Sequence of chain 1.B:
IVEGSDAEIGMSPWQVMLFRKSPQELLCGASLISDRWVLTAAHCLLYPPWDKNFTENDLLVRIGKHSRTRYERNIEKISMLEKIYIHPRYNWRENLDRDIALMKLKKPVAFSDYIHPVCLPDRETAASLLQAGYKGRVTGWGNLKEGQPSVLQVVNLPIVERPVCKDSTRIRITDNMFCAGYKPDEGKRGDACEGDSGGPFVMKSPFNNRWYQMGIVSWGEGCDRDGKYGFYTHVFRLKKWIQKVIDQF

A small-molecule ligand and the protein it binds are described below.
Small molecule (SMILES): NCCCC[C@H](N)C(=O)N[C@@H](Cc1ccc(O)cc1)C(=O)N[C@@H](CCC(=O)O)C(=O)N1C=CC[C@H]1C(=O)N[C@H](C=O)Cc1ccccc1

Binding-site contacts:
Ligand atom CZ contacts residue ARG68 of chain 1.B at 3.7 Å.
Ligand atom O contacts residue TYR71 of chain 1.B at 3.8 Å.
Ligand atom CB contacts residue THR69 of chain 1.B at 3.7 Å.
Ligand atom CA contacts residue TYR71 of chain 1.B at 3.8 Å (hydrophobic).
Ligand atom CZ contacts residue GLN24 of chain 1.B at 3.6 Å.
Ligand atom CD contacts residue THR69 of chain 1.B at 3.6 Å.
Ligand atom CD1 contacts residue TYR71 of chain 1.B at 4.0 Å (hydrophobic).
Ligand atom N contacts residue THR69 of chain 1.B at 2.9 Å (h-bond).
Ligand atom OE1 contacts residue ARG70 of chain 1.B at 3.4 Å.
Ligand atom OH contacts residue GLN156 of chain 1.B at 4.0 Å.
Ligand atom CD contacts residue TYR71 of chain 1.B at 3.3 Å (hydrophobic).
Ligand atom CE1 contacts residue PHE19 of chain 1.B at 3.7 Å (hydrophobic).
Ligand atom CB contacts residue THR69 of chain 1.B at 3.9 Å.
Ligand atom CZ contacts residue ARG62 of chain 1.B at 3.4 Å.
Ligand atom CE1 contacts residue GLN24 of chain 1.B at 3.9 Å.
Ligand atom OH contacts residue LEU26 of chain 1.B at 3.5 Å.
Ligand atom CD2 contacts residue ILE78 of chain 1.B at 3.9 Å (hydrophobic).
Ligand atom CA contacts residue THR69 of chain 1.B at 3.9 Å.
Ligand atom C contacts residue THR69 of chain 1.B at 3.6 Å.
Ligand atom CD contacts residue ARG68 of chain 1.B at 3.7 Å.
Ligand atom CA contacts residue THR69 of chain 1.B at 3.5 Å.
Ligand atom CZ contacts residue PHE19 of chain 1.B at 3.6 Å (hydrophobic).
Ligand atom OE1 contacts residue TYR71 of chain 1.B at 3.2 Å (h-bond).
Ligand atom CE1 contacts residue THR69 of chain 1.B at 3.5 Å.
Ligand atom O contacts residue TYR71 of chain 1.B at 3.1 Å.
Ligand atom CE1 contacts residue ARG62 of chain 1.B at 3.5 Å.
Ligand atom OH contacts residue ARG68 of chain 1.B at 3.2 Å (salt-bridge).
Ligand atom CD1 contacts residue PHE19 of chain 1.B at 3.7 Å (hydrophobic).
Ligand atom C contacts residue THR69 of chain 1.B at 3.7 Å.
Ligand atom CG contacts residue TYR71 of chain 1.B at 3.4 Å (hydrophobic).
Ligand atom CE contacts residue THR69 of chain 1.B at 3.1 Å.
Ligand atom CE1 contacts residue ARG68 of chain 1.B at 3.6 Å.
Ligand atom CZ contacts residue THR69 of chain 1.B at 3.9 Å.
Ligand atom N contacts residue THR69 of chain 1.B at 3.7 Å.
Ligand atom O contacts residue THR69 of chain 1.B at 3.1 Å.
Ligand atom CD1 contacts residue THR69 of chain 1.B at 3.6 Å.
Ligand atom NZ contacts residue ARG68 of chain 1.B at 3.2 Å (salt-bridge).
Ligand atom CE contacts residue ARG68 of chain 1.B at 3.4 Å.
Ligand atom CB contacts residue TYR71 of chain 1.B at 3.5 Å (hydrophobic).
Ligand atom OE2 contacts residue TYR71 of chain 1.B at 3.6 Å.